Binding-site contacts:
Ligand atom OE1 contacts residue ASP325 of chain 2.C at 3.5 Å (salt-bridge).
Ligand atom N contacts residue ASP325 of chain 2.C at 3.6 Å (salt-bridge).
Ligand atom NE2 contacts residue TYR291 of chain 2.C at 2.9 Å (h-bond).
Ligand atom CA contacts residue ASP325 of chain 2.C at 3.7 Å.
Ligand atom O contacts residue GLN175 of chain 2.C at 2.8 Å (h-bond).
Ligand atom OXT contacts residue LYS251 of chain 2.C at 2.9 Å (salt-bridge).
Ligand atom CE contacts residue ASP186 of chain 2.C at 3.7 Å.
Ligand atom CD2 contacts residue TYR137 of chain 2.C at 3.8 Å (hydrophobic).
Ligand atom CB contacts residue GLN254 of chain 2.C at 3.1 Å.
Ligand atom CA contacts residue LEU222 of chain 2.C at 3.5 Å (hydrophobic).
Ligand atom C contacts residue ASN219 of chain 2.C at 3.7 Å.
Ligand atom CE1 contacts residue GLU145 of chain 2.C at 3.5 Å.
Ligand atom OH contacts residue VAL141 of chain 2.C at 3.3 Å.
Ligand atom NZ contacts residue TYR144 of chain 2.C at 3.0 Å (h-bond).
Ligand atom OE1 contacts residue LYS294 of chain 2.C at 3.0 Å (salt-bridge).
Ligand atom N contacts residue ASN219 of chain 2.C at 3.0 Å (h-bond).
Ligand atom CE contacts residue LYS251 of chain 2.C at 3.4 Å.
Ligand atom CE contacts residue GLN254 of chain 2.C at 3.8 Å.
Ligand atom CA contacts residue ASN219 of chain 2.C at 3.5 Å.
Ligand atom OE1 contacts residue TYR257 of chain 2.C at 3.5 Å.
Ligand atom OXT contacts residue LYS215 of chain 2.C at 3.0 Å (salt-bridge).
Ligand atom CD contacts residue LYS294 of chain 2.C at 3.8 Å.
Ligand atom O contacts residue LEU222 of chain 2.C at 3.8 Å.
Ligand atom N contacts residue LYS328 of chain 2.C at 3.4 Å.
Ligand atom CD1 contacts residue ILE182 of chain 2.C at 3.5 Å (hydrophobic).
Ligand atom CZ contacts residue GLU145 of chain 2.C at 3.4 Å.
Ligand atom NZ contacts residue ASP147 of chain 2.C at 3.0 Å (salt-bridge).
Ligand atom SD contacts residue LYS215 of chain 2.C at 3.6 Å.
Ligand atom O contacts residue LYS215 of chain 2.C at 2.8 Å (salt-bridge).
Ligand atom CA contacts residue GLN254 of chain 2.C at 3.8 Å.
Ligand atom CB contacts residue TYR144 of chain 2.C at 3.6 Å (hydrophobic).
Ligand atom CE contacts residue THR255 of chain 2.C at 3.7 Å.
Ligand atom OH contacts residue GLU145 of chain 2.C at 2.5 Å (salt-bridge).
Ligand atom N contacts residue TYR144 of chain 2.C at 3.5 Å (h-bond).
Ligand atom C contacts residue LYS215 of chain 2.C at 3.1 Å.
Ligand atom O contacts residue TYR185 of chain 2.C at 2.6 Å (h-bond).
Ligand atom O contacts residue ASN219 of chain 2.C at 3.0 Å (h-bond).
Ligand atom CE contacts residue ASP147 of chain 2.C at 3.1 Å.
Ligand atom CE contacts residue HIS218 of chain 2.C at 3.7 Å.
Ligand atom C contacts residue TYR185 of chain 2.C at 3.6 Å (hydrophobic).

The protein below binds the small molecule below.
Small molecule (SMILES): CSCC[C@H](NC(=O)CNC(=O)[C@H](CCCCN)NC(=O)[C@@H](N)CCC(N)=O)C(=O)N[C@@H](Cc1ccc(O)cc1)C(=O)O

Sequence of chain 2.C:
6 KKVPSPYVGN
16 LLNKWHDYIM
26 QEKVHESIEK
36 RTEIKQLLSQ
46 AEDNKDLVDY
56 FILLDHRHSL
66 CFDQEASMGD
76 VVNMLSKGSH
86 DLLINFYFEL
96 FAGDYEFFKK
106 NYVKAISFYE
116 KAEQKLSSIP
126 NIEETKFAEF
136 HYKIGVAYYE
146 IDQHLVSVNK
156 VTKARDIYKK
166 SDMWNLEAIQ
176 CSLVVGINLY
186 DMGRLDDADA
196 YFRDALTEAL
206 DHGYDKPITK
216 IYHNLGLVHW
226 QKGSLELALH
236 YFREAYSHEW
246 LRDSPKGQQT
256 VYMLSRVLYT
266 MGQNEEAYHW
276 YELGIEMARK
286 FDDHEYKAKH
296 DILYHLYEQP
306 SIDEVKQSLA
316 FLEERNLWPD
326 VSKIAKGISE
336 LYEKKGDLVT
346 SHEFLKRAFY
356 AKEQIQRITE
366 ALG